The protein below binds the small molecule below.
Small molecule (SMILES): CC(=O)N[C@@H]1[C@@H](O)[C@H](O)[C@@H](CO)O[C@H]1O

Sequence of chain 6.E:
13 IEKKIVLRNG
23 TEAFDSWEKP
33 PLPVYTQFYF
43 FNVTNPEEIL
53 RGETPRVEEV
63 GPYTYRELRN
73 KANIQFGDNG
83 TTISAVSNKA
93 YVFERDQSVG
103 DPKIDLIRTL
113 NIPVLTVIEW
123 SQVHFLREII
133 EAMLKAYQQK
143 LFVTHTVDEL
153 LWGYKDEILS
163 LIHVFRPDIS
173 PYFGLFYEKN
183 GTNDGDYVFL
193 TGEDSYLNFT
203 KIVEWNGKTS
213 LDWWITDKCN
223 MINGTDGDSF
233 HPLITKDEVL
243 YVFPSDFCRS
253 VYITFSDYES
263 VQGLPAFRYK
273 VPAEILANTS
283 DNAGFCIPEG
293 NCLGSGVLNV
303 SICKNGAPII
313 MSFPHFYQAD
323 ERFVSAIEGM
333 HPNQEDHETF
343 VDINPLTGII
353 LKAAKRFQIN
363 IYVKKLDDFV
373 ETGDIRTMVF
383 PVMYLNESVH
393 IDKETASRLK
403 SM

Binding-site contacts:
Ligand atom N2 contacts residue ASN200 of chain 6.E at 3.3 Å (h-bond).
Ligand atom O5 contacts residue ASN200 of chain 6.E at 2.5 Å (h-bond).
Ligand atom N2 contacts residue LEU192 of chain 6.E at 3.5 Å.
Ligand atom O6 contacts residue ASN200 of chain 6.E at 3.0 Å (h-bond).
Ligand atom C8 contacts residue LEU192 of chain 6.E at 3.7 Å (hydrophobic).
Ligand atom O7 contacts residue ASN200 of chain 6.E at 3.3 Å (h-bond).
Ligand atom C7 contacts residue ASN200 of chain 6.E at 3.6 Å.
Ligand atom O5 contacts residue SER197 of chain 6.E at 4.0 Å.
Ligand atom C6 contacts residue LEU199 of chain 6.E at 4.1 Å (hydrophobic).
Ligand atom C5 contacts residue ASN200 of chain 6.E at 3.3 Å.
Ligand atom C2 contacts residue ASN200 of chain 6.E at 2.5 Å.
Ligand atom O7 contacts residue LYS203 of chain 6.E at 4.0 Å.
Ligand atom C8 contacts residue VAL205 of chain 6.E at 3.7 Å (hydrophobic).
Ligand atom C7 contacts residue LEU192 of chain 6.E at 3.8 Å (hydrophobic).
Ligand atom C2 contacts residue LEU192 of chain 6.E at 4.3 Å (hydrophobic).
Ligand atom C4 contacts residue ASN200 of chain 6.E at 3.8 Å.
Ligand atom C1 contacts residue LEU192 of chain 6.E at 3.9 Å (hydrophobic).
Ligand atom C3 contacts residue ASN200 of chain 6.E at 3.7 Å.
Ligand atom C6 contacts residue SER197 of chain 6.E at 4.3 Å.
Ligand atom C6 contacts residue ASN200 of chain 6.E at 3.3 Å.
Ligand atom C5 contacts residue SER197 of chain 6.E at 4.2 Å.
Ligand atom C1 contacts residue ASN200 of chain 6.E at 1.4 Å.